Sequence of chain 1.A:
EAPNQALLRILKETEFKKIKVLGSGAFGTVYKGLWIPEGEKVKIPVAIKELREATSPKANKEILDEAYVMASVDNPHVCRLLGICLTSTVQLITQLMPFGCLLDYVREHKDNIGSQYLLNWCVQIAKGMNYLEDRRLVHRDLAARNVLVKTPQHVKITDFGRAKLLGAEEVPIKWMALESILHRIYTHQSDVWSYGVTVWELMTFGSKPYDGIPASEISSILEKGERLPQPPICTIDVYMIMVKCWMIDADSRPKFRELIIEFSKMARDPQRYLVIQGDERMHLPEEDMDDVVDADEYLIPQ

Binding-site contacts:
Ligand atom N2 contacts residue LEU23 of chain 1.A at 3.8 Å.
Ligand atom C6 contacts residue MET98 of chain 1.A at 3.6 Å (hydrophobic).
Ligand atom CAH contacts residue LYS50 of chain 1.A at 3.7 Å.
Ligand atom CAL contacts residue PRO99 of chain 1.A at 3.7 Å (hydrophobic).
Ligand atom CAL contacts residue GLY101 of chain 1.A at 3.7 Å.
Ligand atom CAE contacts residue LYS50 of chain 1.A at 3.9 Å.
Ligand atom C2 contacts residue LEU23 of chain 1.A at 3.8 Å (hydrophobic).
Ligand atom N2 contacts residue MET98 of chain 1.A at 2.5 Å (h-bond).
Ligand atom C8 contacts residue VAL31 of chain 1.A at 3.9 Å (hydrophobic).
Ligand atom CAI contacts residue LEU23 of chain 1.A at 3.9 Å (hydrophobic).
Ligand atom CAI contacts residue GLY101 of chain 1.A at 3.8 Å.
Ligand atom C2 contacts residue MET98 of chain 1.A at 3.4 Å (hydrophobic).
Ligand atom CAY contacts residue GLY101 of chain 1.A at 3.9 Å.
Ligand atom C6 contacts residue LEU149 of chain 1.A at 3.7 Å (hydrophobic).
Ligand atom CAO contacts residue ASP105 of chain 1.A at 3.7 Å.
Ligand atom C6 contacts residue GLN96 of chain 1.A at 3.9 Å.
Ligand atom CAX contacts residue MET98 of chain 1.A at 3.1 Å (hydrophobic).
Ligand atom CAJ contacts residue GLY101 of chain 1.A at 3.5 Å.
Ligand atom N3 contacts residue LEU23 of chain 1.A at 3.8 Å.
Ligand atom CAD contacts residue MET71 of chain 1.A at 3.4 Å (hydrophobic).
Ligand atom CAF contacts residue GLU67 of chain 1.A at 3.9 Å.
Ligand atom N1 contacts residue MET98 of chain 1.A at 2.9 Å (h-bond).
Ligand atom CAQ contacts residue LEU23 of chain 1.A at 4.0 Å (hydrophobic).
Ligand atom CAJ contacts residue PRO99 of chain 1.A at 3.4 Å (hydrophobic).
Ligand atom CAF contacts residue LYS50 of chain 1.A at 3.7 Å.
Ligand atom CAK contacts residue GLY101 of chain 1.A at 3.9 Å.
Ligand atom C5 contacts residue LEU149 of chain 1.A at 3.6 Å (hydrophobic).
Ligand atom C5 contacts residue ALA48 of chain 1.A at 3.6 Å (hydrophobic).
Ligand atom N7 contacts residue LEU149 of chain 1.A at 3.9 Å.
Ligand atom C4 contacts residue LEU149 of chain 1.A at 3.9 Å (hydrophobic).
Ligand atom CAX contacts residue GLY101 of chain 1.A at 3.6 Å.
Ligand atom CAX contacts residue LEU23 of chain 1.A at 3.8 Å (hydrophobic).
Ligand atom CAE contacts residue THR95 of chain 1.A at 3.4 Å.
Ligand atom CAC contacts residue GLU109 of chain 1.A at 3.7 Å.
Ligand atom N7 contacts residue ALA48 of chain 1.A at 3.8 Å.
Ligand atom CAJ contacts residue MET98 of chain 1.A at 3.0 Å (hydrophobic).
Ligand atom C6 contacts residue ALA48 of chain 1.A at 3.5 Å (hydrophobic).
Ligand atom CAG contacts residue THR95 of chain 1.A at 3.8 Å.
Ligand atom CAF contacts residue MET71 of chain 1.A at 3.7 Å (hydrophobic).
Ligand atom N1 contacts residue LEU97 of chain 1.A at 3.8 Å.

The protein below binds the small molecule below.
Small molecule (SMILES): CC(C)n1c(Nc2ccccc2)nc2cnc(Nc3ccc(N4CCN(C)CC4)cc3)nc21